A small-molecule ligand and the protein it binds are described below.
Small molecule (SMILES): CCCCCCCCCC(=O)N(CCO)C[C@@H](O)[C@@H](O)[C@@H](O)[C@@H](O)CO

Sequence of chain 1.E:
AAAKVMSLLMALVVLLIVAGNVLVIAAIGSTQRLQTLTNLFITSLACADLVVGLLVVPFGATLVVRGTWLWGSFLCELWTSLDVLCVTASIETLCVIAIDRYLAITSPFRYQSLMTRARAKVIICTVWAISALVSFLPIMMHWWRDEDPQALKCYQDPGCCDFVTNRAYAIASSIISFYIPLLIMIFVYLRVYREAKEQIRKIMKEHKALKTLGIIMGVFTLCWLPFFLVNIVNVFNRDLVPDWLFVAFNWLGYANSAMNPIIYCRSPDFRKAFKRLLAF

Binding-site contacts:
Ligand atom O47 contacts residue THR43 of chain 1.E at 4.2 Å.
Ligand atom C9 contacts residue LEU55 of chain 1.E at 3.3 Å (hydrophobic).
Ligand atom C41 contacts residue THR43 of chain 1.E at 4.5 Å.
Ligand atom C35 contacts residue CYS47 of chain 1.E at 4.0 Å (hydrophobic).
Ligand atom C42 contacts residue 2CV1 of chain 1.O at 3.8 Å.
Ligand atom C12 contacts residue LEU54 of chain 1.E at 4.1 Å (hydrophobic).
Ligand atom O49 contacts residue ILE25 of chain 1.E at 3.5 Å.
Ligand atom C1 contacts residue LEU55 of chain 1.E at 3.9 Å (hydrophobic).
Ligand atom O49 contacts residue THR43 of chain 1.E at 3.9 Å.
Ligand atom C18 contacts residue VAL51 of chain 1.E at 4.4 Å (hydrophobic).
Ligand atom O47 contacts residue CYS47 of chain 1.E at 3.3 Å (h-bond).
Ligand atom C43 contacts residue THR43 of chain 1.E at 4.2 Å.
Ligand atom C0 contacts residue LEU55 of chain 1.E at 3.4 Å (hydrophobic).
Ligand atom C37 contacts residue ILE25 of chain 1.E at 4.0 Å (hydrophobic).
Ligand atom C41 contacts residue 2CV1 of chain 1.O at 3.7 Å.
Ligand atom O47 contacts residue ILE25 of chain 1.E at 3.8 Å.
Ligand atom C43 contacts residue 2CV1 of chain 1.O at 4.5 Å.
Ligand atom C30 contacts residue CYS47 of chain 1.E at 4.3 Å (hydrophobic).
Ligand atom C15 contacts residue VAL51 of chain 1.E at 4.3 Å (hydrophobic).
Ligand atom O51 contacts residue 2CV1 of chain 1.O at 3.9 Å.
Ligand atom O44 contacts residue 2CV1 of chain 1.O at 3.8 Å.
Ligand atom N33 contacts residue CYS47 of chain 1.E at 4.3 Å.
Ligand atom C40 contacts residue ILE25 of chain 1.E at 4.5 Å (hydrophobic).
Ligand atom O53 contacts residue 2CV1 of chain 1.O at 3.6 Å.
Ligand atom O34 contacts residue ILE25 of chain 1.E at 4.5 Å.